Sequence of chain 1.B:
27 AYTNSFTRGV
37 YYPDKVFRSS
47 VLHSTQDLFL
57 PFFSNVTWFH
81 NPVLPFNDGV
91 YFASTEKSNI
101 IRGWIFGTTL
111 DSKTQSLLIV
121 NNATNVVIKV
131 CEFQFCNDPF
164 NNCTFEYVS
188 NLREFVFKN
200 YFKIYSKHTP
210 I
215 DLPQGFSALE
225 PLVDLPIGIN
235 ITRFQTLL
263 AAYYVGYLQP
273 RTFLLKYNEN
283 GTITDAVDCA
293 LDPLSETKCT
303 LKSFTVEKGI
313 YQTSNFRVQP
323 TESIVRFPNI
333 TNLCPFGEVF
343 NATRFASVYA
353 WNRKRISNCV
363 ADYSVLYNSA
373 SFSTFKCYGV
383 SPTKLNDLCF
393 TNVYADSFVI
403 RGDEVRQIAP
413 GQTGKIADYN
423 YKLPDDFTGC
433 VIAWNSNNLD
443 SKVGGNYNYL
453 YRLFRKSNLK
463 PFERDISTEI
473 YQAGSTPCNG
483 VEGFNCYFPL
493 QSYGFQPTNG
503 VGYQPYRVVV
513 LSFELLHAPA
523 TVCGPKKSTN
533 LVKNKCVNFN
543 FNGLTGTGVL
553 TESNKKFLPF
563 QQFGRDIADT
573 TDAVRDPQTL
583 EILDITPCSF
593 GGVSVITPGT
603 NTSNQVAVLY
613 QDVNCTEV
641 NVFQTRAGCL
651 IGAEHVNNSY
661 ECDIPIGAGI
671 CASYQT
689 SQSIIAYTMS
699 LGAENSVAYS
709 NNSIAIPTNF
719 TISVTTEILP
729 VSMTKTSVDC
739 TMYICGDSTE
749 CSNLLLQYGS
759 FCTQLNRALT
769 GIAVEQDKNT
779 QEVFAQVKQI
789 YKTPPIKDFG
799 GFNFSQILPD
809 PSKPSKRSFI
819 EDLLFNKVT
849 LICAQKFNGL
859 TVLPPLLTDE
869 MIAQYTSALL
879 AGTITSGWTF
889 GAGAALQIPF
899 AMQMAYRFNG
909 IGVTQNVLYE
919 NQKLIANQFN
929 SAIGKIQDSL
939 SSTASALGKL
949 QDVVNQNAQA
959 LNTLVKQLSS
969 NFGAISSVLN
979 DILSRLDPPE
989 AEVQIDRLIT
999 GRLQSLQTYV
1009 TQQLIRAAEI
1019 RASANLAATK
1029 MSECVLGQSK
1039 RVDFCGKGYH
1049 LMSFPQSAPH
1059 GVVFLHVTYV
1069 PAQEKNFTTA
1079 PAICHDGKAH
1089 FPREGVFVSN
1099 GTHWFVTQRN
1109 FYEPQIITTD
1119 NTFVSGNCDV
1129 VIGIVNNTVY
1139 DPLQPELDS

The protein below binds the small molecule below.
Small molecule (SMILES): CC(=O)N[C@@H]1[C@@H](O)[C@H](O)[C@@H](CO)O[C@H]1O

Binding-site contacts:
Ligand atom N2 contacts residue GLN580 of chain 1.B at 3.8 Å.
Ligand atom C1 contacts residue ASN331 of chain 1.B at 1.4 Å.
Ligand atom C8 contacts residue GLN580 of chain 1.B at 4.1 Å.
Ligand atom O5 contacts residue ASN331 of chain 1.B at 2.4 Å (h-bond).
Ligand atom C3 contacts residue ASN331 of chain 1.B at 3.8 Å.
Ligand atom C5 contacts residue ASN331 of chain 1.B at 3.7 Å.
Ligand atom C4 contacts residue ASN331 of chain 1.B at 4.2 Å.
Ligand atom C7 contacts residue ASN331 of chain 1.B at 3.4 Å.
Ligand atom N2 contacts residue ASN331 of chain 1.B at 2.9 Å (h-bond).
Ligand atom C2 contacts residue ASN331 of chain 1.B at 2.5 Å.
Ligand atom C8 contacts residue ASN331 of chain 1.B at 4.5 Å.
Ligand atom O7 contacts residue ASN331 of chain 1.B at 3.5 Å (h-bond).